Sequence of chain 1.C:
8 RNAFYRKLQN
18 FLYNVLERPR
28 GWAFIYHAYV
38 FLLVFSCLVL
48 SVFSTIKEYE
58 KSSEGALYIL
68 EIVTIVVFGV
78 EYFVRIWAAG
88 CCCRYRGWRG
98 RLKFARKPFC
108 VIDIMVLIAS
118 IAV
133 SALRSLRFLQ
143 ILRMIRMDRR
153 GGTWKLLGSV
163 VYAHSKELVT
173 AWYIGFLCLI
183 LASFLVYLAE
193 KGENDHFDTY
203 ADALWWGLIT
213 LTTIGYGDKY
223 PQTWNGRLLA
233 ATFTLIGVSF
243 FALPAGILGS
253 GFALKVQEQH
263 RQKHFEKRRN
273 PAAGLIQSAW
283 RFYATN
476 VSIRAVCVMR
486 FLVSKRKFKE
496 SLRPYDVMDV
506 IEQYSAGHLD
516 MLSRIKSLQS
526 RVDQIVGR

Sequence of chain 1.E:
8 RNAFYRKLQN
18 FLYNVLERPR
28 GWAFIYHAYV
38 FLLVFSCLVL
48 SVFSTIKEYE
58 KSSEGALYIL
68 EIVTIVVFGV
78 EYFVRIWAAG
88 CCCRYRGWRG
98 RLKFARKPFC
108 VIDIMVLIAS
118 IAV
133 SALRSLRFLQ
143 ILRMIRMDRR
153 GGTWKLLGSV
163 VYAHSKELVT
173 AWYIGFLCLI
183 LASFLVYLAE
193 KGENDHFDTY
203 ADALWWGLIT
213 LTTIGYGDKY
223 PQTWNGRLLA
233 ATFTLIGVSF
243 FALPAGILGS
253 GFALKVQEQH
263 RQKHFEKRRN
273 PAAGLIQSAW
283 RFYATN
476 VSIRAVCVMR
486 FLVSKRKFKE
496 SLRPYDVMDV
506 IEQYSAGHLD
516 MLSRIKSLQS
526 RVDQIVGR

This protein binds this small molecule.
Small molecule (SMILES): Nc1cc2c3c(cccc3c1NC(=O)c1ccc(F)cc1)CC2

Binding-site contacts:
Ligand atom C2 contacts residue TRP174 of chain 1.C at 3.9 Å (hydrophobic).
Ligand atom C17 contacts residue PHE242 of chain 1.E at 3.8 Å (hydrophobic).
Ligand atom F1 contacts residue LEU159 of chain 1.C at 3.6 Å.
Ligand atom C19 contacts residue LEU250 of chain 1.C at 4.0 Å (hydrophobic).
Ligand atom N1 contacts residue SER241 of chain 1.E at 3.9 Å.
Ligand atom C3 contacts residue LEU237 of chain 1.E at 3.7 Å (hydrophobic).
Ligand atom N2 contacts residue PRO246 of chain 1.C at 3.6 Å.
Ligand atom C7 contacts residue TRP174 of chain 1.C at 3.7 Å (hydrophobic).
Ligand atom C10 contacts residue TRP174 of chain 1.C at 4.0 Å (hydrophobic).
Ligand atom C12 contacts residue PHE243 of chain 1.C at 3.7 Å (hydrophobic).
Ligand atom N2 contacts residue LEU237 of chain 1.E at 4.0 Å.
Ligand atom C13 contacts residue SER241 of chain 1.E at 3.6 Å.
Ligand atom C13 contacts residue LEU237 of chain 1.E at 3.7 Å (hydrophobic).
Ligand atom F1 contacts residue PHE242 of chain 1.E at 2.9 Å.
Ligand atom C14 contacts residue LEU237 of chain 1.E at 4.1 Å (hydrophobic).
Ligand atom O1 contacts residue TRP174 of chain 1.C at 2.9 Å (h-bond).
Ligand atom N2 contacts residue PHE243 of chain 1.C at 3.8 Å.
Ligand atom C5 contacts residue TRP174 of chain 1.C at 4.0 Å (hydrophobic).
Ligand atom C4 contacts residue TRP174 of chain 1.C at 3.6 Å (hydrophobic).
Ligand atom C8 contacts residue LEU237 of chain 1.E at 3.8 Å (hydrophobic).
Ligand atom C7 contacts residue LEU237 of chain 1.E at 3.1 Å (hydrophobic).
Ligand atom C18 contacts residue LEU250 of chain 1.C at 3.7 Å (hydrophobic).
Ligand atom O1 contacts residue PRO246 of chain 1.C at 3.0 Å.
Ligand atom C11 contacts residue TRP174 of chain 1.C at 3.6 Å (hydrophobic).
Ligand atom C13 contacts residue PRO246 of chain 1.C at 4.1 Å (hydrophobic).
Ligand atom C9 contacts residue PHE243 of chain 1.C at 4.0 Å (hydrophobic).
Ligand atom C14 contacts residue SER241 of chain 1.E at 4.1 Å.
Ligand atom N1 contacts residue LEU237 of chain 1.E at 2.5 Å (h-bond).
Ligand atom O1 contacts residue SER241 of chain 1.E at 3.8 Å.
Ligand atom N1 contacts residue TRP174 of chain 1.C at 4.0 Å.
Ligand atom C19 contacts residue SER241 of chain 1.E at 3.4 Å.
Ligand atom C3 contacts residue TRP174 of chain 1.C at 3.6 Å (hydrophobic).
Ligand atom N2 contacts residue SER241 of chain 1.E at 2.3 Å (h-bond).
Ligand atom C18 contacts residue SER241 of chain 1.E at 4.1 Å.
Ligand atom C13 contacts residue TRP174 of chain 1.C at 3.6 Å (hydrophobic).
Ligand atom C8 contacts residue PRO246 of chain 1.C at 3.8 Å (hydrophobic).
Ligand atom C6 contacts residue TRP174 of chain 1.C at 4.1 Å (hydrophobic).
Ligand atom C8 contacts residue SER241 of chain 1.E at 3.7 Å.
Ligand atom C2 contacts residue LEU237 of chain 1.E at 3.9 Å (hydrophobic).
Ligand atom C9 contacts residue PRO246 of chain 1.C at 3.9 Å (hydrophobic).